The small molecule below binds the protein below.
Small molecule (SMILES): C[C@H](NC(=O)[C@@H]1CCCCN1)c1ccc(Nc2ncc3cc(-c4ccncc4)ccc3n2)cc1

Sequence of chain 1.F:
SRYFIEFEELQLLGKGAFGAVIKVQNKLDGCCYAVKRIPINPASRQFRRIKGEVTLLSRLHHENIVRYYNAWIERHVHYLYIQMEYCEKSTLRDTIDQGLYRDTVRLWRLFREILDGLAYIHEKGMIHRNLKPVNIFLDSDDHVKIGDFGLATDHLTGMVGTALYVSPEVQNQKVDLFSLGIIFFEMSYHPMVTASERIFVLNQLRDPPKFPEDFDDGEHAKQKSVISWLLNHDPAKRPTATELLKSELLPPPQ

Binding-site contacts:
Ligand atom C23 contacts residue THR107 of chain 1.F at 3.8 Å.
Ligand atom C11 contacts residue PHE153 of chain 1.F at 3.8 Å (hydrophobic).
Ligand atom C20 contacts residue MET100 of chain 1.F at 3.7 Å (hydrophobic).
Ligand atom C14 contacts residue PHE153 of chain 1.F at 2.7 Å (hydrophobic).
Ligand atom C19 contacts residue MET100 of chain 1.F at 3.7 Å (hydrophobic).
Ligand atom C7 contacts residue LEU20 of chain 1.F at 3.8 Å (hydrophobic).
Ligand atom N5 contacts residue ASP110 of chain 1.F at 2.6 Å (salt-bridge).
Ligand atom C6 contacts residue TYR102 of chain 1.F at 3.3 Å (hydrophobic).
Ligand atom C6 contacts residue CYS103 of chain 1.F at 3.7 Å (hydrophobic).
Ligand atom C4 contacts residue LEU20 of chain 1.F at 3.7 Å (hydrophobic).
Ligand atom C7 contacts residue TYR102 of chain 1.F at 3.8 Å (hydrophobic).
Ligand atom C12 contacts residue PHE153 of chain 1.F at 3.3 Å (hydrophobic).
Ligand atom N contacts residue TYR102 of chain 1.F at 3.3 Å.
Ligand atom C3 contacts residue LEU20 of chain 1.F at 3.6 Å (hydrophobic).
Ligand atom O contacts residue SER106 of chain 1.F at 3.6 Å.
Ligand atom C18 contacts residue ASP164 of chain 1.F at 3.8 Å.
Ligand atom C25 contacts residue ASP110 of chain 1.F at 3.7 Å.
Ligand atom C13 contacts residue PHE153 of chain 1.F at 2.8 Å (hydrophobic).
Ligand atom C25 contacts residue ARG109 of chain 1.F at 3.7 Å.
Ligand atom C9 contacts residue GLU101 of chain 1.F at 3.3 Å.
Ligand atom N1 contacts residue TYR102 of chain 1.F at 3.7 Å.
Ligand atom C9 contacts residue CYS103 of chain 1.F at 3.3 Å (hydrophobic).
Ligand atom C10 contacts residue PHE153 of chain 1.F at 3.5 Å (hydrophobic).
Ligand atom C22 contacts residue ASP110 of chain 1.F at 3.6 Å.
Ligand atom O contacts residue ASP110 of chain 1.F at 3.5 Å (salt-bridge).
Ligand atom N contacts residue CYS103 of chain 1.F at 3.0 Å (h-bond).
Ligand atom C19 contacts residue ASP164 of chain 1.F at 3.5 Å.
Ligand atom C15 contacts residue PHE153 of chain 1.F at 2.9 Å (hydrophobic).
Ligand atom C5 contacts residue CYS103 of chain 1.F at 3.8 Å (hydrophobic).
Ligand atom C6 contacts residue SER106 of chain 1.F at 3.7 Å.
Ligand atom N3 contacts residue ASP164 of chain 1.F at 3.4 Å (salt-bridge).
Ligand atom C26 contacts residue ASP110 of chain 1.F at 3.3 Å.
Ligand atom C5 contacts residue TYR102 of chain 1.F at 3.7 Å (hydrophobic).
Ligand atom C24 contacts residue THR107 of chain 1.F at 3.8 Å.
Ligand atom C23 contacts residue ASP110 of chain 1.F at 3.3 Å.
Ligand atom C8 contacts residue CYS103 of chain 1.F at 3.8 Å (hydrophobic).
Ligand atom C7 contacts residue SER106 of chain 1.F at 3.7 Å.
Ligand atom C2 contacts residue LEU20 of chain 1.F at 3.7 Å (hydrophobic).
Ligand atom N1 contacts residue CYS103 of chain 1.F at 2.7 Å (h-bond).
Ligand atom N2 contacts residue PHE153 of chain 1.F at 3.2 Å.